Binding-site contacts:
Ligand atom O5 contacts residue ASN42 of chain 1.B at 2.2 Å (h-bond).
Ligand atom C2 contacts residue ASN42 of chain 1.B at 2.6 Å.
Ligand atom C7 contacts residue ASN42 of chain 1.B at 4.1 Å.
Ligand atom O7 contacts residue ASN42 of chain 1.B at 4.3 Å.
Ligand atom C5 contacts residue ASN42 of chain 1.B at 3.6 Å.
Ligand atom C1 contacts residue ASN42 of chain 1.B at 1.4 Å.
Ligand atom C3 contacts residue ASN42 of chain 1.B at 3.9 Å.
Ligand atom N2 contacts residue ASN42 of chain 1.B at 3.2 Å (h-bond).
Ligand atom C4 contacts residue ASN42 of chain 1.B at 4.2 Å.

Sequence of chain 1.B:
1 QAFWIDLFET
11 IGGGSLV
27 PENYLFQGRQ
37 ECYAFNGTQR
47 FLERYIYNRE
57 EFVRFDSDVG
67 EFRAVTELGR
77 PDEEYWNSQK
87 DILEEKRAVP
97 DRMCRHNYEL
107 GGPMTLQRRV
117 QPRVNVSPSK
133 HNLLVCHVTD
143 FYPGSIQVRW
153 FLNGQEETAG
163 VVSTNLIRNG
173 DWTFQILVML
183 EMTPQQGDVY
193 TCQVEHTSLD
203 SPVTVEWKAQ

The small molecule below binds the protein below.
Small molecule (SMILES): CC(=O)N[C@@H]1[C@@H](O)[C@H](O)[C@@H](CO)O[C@H]1O